The small molecule below binds the protein below.
Small molecule (SMILES): CC[C@H](C)O

Sequence of chain 1.A:
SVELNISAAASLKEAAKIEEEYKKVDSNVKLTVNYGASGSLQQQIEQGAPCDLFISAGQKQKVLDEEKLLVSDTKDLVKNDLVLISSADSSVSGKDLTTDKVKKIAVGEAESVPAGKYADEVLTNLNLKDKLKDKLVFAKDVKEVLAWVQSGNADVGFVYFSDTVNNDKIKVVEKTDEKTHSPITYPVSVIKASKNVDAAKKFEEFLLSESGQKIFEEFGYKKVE

Binding-site contacts:
Ligand atom C1 contacts residue THR107 of chain 1.A at 4.2 Å.
Ligand atom C4 contacts residue THR107 of chain 1.A at 4.2 Å.
Ligand atom C3 contacts residue THR107 of chain 1.A at 3.7 Å.
Ligand atom OH contacts residue THR107 of chain 1.A at 4.4 Å.
Ligand atom C2 contacts residue ASP108 of chain 1.A at 4.1 Å.
Ligand atom C1 contacts residue ASP108 of chain 1.A at 4.4 Å.
Ligand atom OH contacts residue ASP108 of chain 1.A at 3.1 Å (salt-bridge).
Ligand atom C3 contacts residue ASP108 of chain 1.A at 3.9 Å.